Sequence of chain 1.C:
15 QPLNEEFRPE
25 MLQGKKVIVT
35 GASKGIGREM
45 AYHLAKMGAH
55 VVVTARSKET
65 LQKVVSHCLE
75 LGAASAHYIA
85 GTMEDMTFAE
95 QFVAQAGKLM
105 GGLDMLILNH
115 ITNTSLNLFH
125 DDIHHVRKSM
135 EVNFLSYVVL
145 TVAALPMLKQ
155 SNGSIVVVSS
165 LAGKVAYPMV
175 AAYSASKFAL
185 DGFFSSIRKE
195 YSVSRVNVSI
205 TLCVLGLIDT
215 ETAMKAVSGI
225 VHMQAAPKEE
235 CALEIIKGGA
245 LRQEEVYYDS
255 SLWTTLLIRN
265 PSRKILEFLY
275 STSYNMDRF

Binding-site contacts:
Ligand atom F25 contacts residue LEU120 of chain 1.C at 3.8 Å.
Ligand atom O13 contacts residue ALA166 of chain 1.C at 2.9 Å (h-bond).
Ligand atom F11 contacts residue VAL174 of chain 1.C at 4.1 Å.
Ligand atom O14 contacts residue GLY210 of chain 1.C at 3.5 Å.
Ligand atom F24 contacts residue LEU120 of chain 1.C at 3.4 Å.
Ligand atom C26 contacts residue NAP1 of chain 1.J at 3.4 Å.
Ligand atom C27 contacts residue NAP1 of chain 1.J at 3.1 Å.
Ligand atom C7 contacts residue TYR171 of chain 1.C at 3.7 Å (hydrophobic).
Ligand atom F11 contacts residue LEU120 of chain 1.C at 3.6 Å.
Ligand atom F11 contacts residue VAL221 of chain 1.C at 4.0 Å.
Ligand atom C8 contacts residue TYR171 of chain 1.C at 4.1 Å (hydrophobic).
Ligand atom O14 contacts residue SER164 of chain 1.C at 4.0 Å.
Ligand atom C10 contacts residue VAL174 of chain 1.C at 4.0 Å (hydrophobic).
Ligand atom C2 contacts residue LEU165 of chain 1.C at 3.5 Å (hydrophobic).
Ligand atom C2 contacts residue LEU211 of chain 1.C at 3.5 Å (hydrophobic).
Ligand atom O13 contacts residue LEU165 of chain 1.C at 3.6 Å.
Ligand atom C3 contacts residue LEU211 of chain 1.C at 4.1 Å (hydrophobic).
Ligand atom F23 contacts residue ALA220 of chain 1.C at 4.0 Å.
Ligand atom C9 contacts residue TYR171 of chain 1.C at 3.9 Å (hydrophobic).
Ligand atom C3 contacts residue LEU165 of chain 1.C at 3.9 Å (hydrophobic).
Ligand atom F24 contacts residue VAL221 of chain 1.C at 4.0 Å.
Ligand atom C4 contacts residue TYR171 of chain 1.C at 4.1 Å (hydrophobic).
Ligand atom C5 contacts residue VAL225 of chain 1.C at 4.0 Å (hydrophobic).
Ligand atom F23 contacts residue THR118 of chain 1.C at 3.4 Å.
Ligand atom N6 contacts residue VAL225 of chain 1.C at 3.8 Å.
Ligand atom O14 contacts residue LEU209 of chain 1.C at 2.8 Å (h-bond).
Ligand atom F25 contacts residue THR118 of chain 1.C at 4.1 Å.
Ligand atom O14 contacts residue NAP1 of chain 1.J at 3.4 Å.
Ligand atom C21 contacts residue ILE115 of chain 1.C at 3.7 Å (hydrophobic).
Ligand atom O14 contacts residue LEU211 of chain 1.C at 3.9 Å.
Ligand atom C15 contacts residue NAP1 of chain 1.J at 4.1 Å.
Ligand atom O20 contacts residue ALA217 of chain 1.C at 3.4 Å.
Ligand atom F24 contacts residue ALA220 of chain 1.C at 3.6 Å.
Ligand atom O14 contacts residue LEU165 of chain 1.C at 3.8 Å.
Ligand atom C2 contacts residue GLY210 of chain 1.C at 4.0 Å.
Ligand atom N6 contacts residue MET227 of chain 1.C at 4.2 Å.
Ligand atom C1 contacts residue LEU165 of chain 1.C at 4.2 Å (hydrophobic).
Ligand atom C16 contacts residue TYR177 of chain 1.C at 3.5 Å (hydrophobic).
Ligand atom O13 contacts residue SER164 of chain 1.C at 3.7 Å.
Ligand atom C17 contacts residue TYR177 of chain 1.C at 3.5 Å (hydrophobic).

A small-molecule ligand and the protein it binds are described below.
Small molecule (SMILES): C[C@](O)(c1ccc(S(=O)(=O)c2ccc(C#N)cc2CCF)cc1)C(F)(F)F